The small molecule below binds the protein below.
Small molecule (SMILES): Nc1ncnc2c1ncn2[C@@H]1O[C@H](CO[W](=O)(O)O)[C@@H](O)[C@H]1O

Binding-site contacts:
Ligand atom N3 contacts residue ARG28 of chain 1.A at 2.8 Å (salt-bridge).
Ligand atom C4 contacts residue ASN27 of chain 1.A at 3.5 Å.
Ligand atom N1 contacts residue LEU25 of chain 1.A at 3.7 Å.
Ligand atom N6 contacts residue ILE10 of chain 1.A at 3.0 Å.
Ligand atom O2W contacts residue HIS98 of chain 1.A at 2.9 Å.
Ligand atom O1W contacts residue GLN90 of chain 1.A at 3.2 Å.
Ligand atom O4' contacts residue PHE5 of chain 1.A at 3.2 Å.
Ligand atom N9 contacts residue ASN27 of chain 1.A at 3.5 Å (h-bond).
Ligand atom C6 contacts residue ARG28 of chain 1.A at 2.9 Å.
Ligand atom O3' contacts residue HIS35 of chain 1.A at 3.7 Å.
Ligand atom O3' contacts residue HIS98 of chain 1.A at 3.7 Å.
Ligand atom O2W contacts residue HIS96 of chain 1.A at 3.0 Å (h-bond).
Ligand atom C2 contacts residue VAL26 of chain 1.A at 3.4 Å (hydrophobic).
Ligand atom N6 contacts residue ARG28 of chain 1.A at 2.8 Å (salt-bridge).
Ligand atom C2' contacts residue ASN27 of chain 1.A at 3.8 Å.
Ligand atom O2' contacts residue ASN27 of chain 1.A at 3.6 Å.
Ligand atom C5' contacts residue VAL92 of chain 1.A at 3.3 Å (hydrophobic).
Ligand atom O1W contacts residue HIS96 of chain 1.A at 3.0 Å (h-bond).
Ligand atom O2W contacts residue GLN83 of chain 1.A at 2.3 Å (h-bond).
Ligand atom C6 contacts residue ILE10 of chain 1.A at 3.6 Å (hydrophobic).
Ligand atom W contacts residue HIS96 of chain 1.A at 2.5 Å.
Ligand atom W contacts residue GLN83 of chain 1.A at 3.1 Å.
Ligand atom C5' contacts residue HIS96 of chain 1.A at 3.6 Å.
Ligand atom C1' contacts residue ASN27 of chain 1.A at 2.9 Å.
Ligand atom O3W contacts residue GLN83 of chain 1.A at 2.5 Å (h-bond).
Ligand atom N7 contacts residue ARG28 of chain 1.A at 3.1 Å (salt-bridge).
Ligand atom N7 contacts residue HIS8 of chain 1.A at 3.1 Å (h-bond).
Ligand atom C2 contacts residue LEU25 of chain 1.A at 3.5 Å (hydrophobic).
Ligand atom O5' contacts residue HIS96 of chain 1.A at 3.2 Å (h-bond).
Ligand atom O3W contacts residue GLY89 of chain 1.A at 3.6 Å (h-bond).
Ligand atom N6 contacts residue HIS8 of chain 1.A at 3.7 Å.
Ligand atom N3 contacts residue ASN27 of chain 1.A at 2.8 Å (h-bond).
Ligand atom C4 contacts residue ARG28 of chain 1.A at 3.4 Å.
Ligand atom O1W contacts residue THR91 of chain 1.A at 2.7 Å (h-bond).
Ligand atom O1W contacts residue GLN83 of chain 1.A at 3.7 Å.
Ligand atom O3' contacts residue ASN27 of chain 1.A at 3.1 Å (h-bond).
Ligand atom C5 contacts residue ARG28 of chain 1.A at 3.1 Å.
Ligand atom N1 contacts residue ARG28 of chain 1.A at 3.5 Å.
Ligand atom C2 contacts residue ARG28 of chain 1.A at 3.1 Å.
Ligand atom O1W contacts residue VAL92 of chain 1.A at 3.5 Å (h-bond).

Sequence of chain 1.A:
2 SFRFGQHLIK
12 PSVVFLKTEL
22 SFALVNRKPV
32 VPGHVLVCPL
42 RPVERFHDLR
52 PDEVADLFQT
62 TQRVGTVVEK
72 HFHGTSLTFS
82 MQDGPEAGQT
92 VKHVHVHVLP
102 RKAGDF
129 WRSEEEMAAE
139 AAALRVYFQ